The protein below binds the small molecule below.
Small molecule (SMILES): CC(=O)N[C@H]1[C@H](O[C@H]2[C@H](O)[C@@H](NC(C)=O)CO[C@@H]2CO)O[C@H](CO)[C@@H](O)[C@@H]1O

Sequence of chain 31.T:
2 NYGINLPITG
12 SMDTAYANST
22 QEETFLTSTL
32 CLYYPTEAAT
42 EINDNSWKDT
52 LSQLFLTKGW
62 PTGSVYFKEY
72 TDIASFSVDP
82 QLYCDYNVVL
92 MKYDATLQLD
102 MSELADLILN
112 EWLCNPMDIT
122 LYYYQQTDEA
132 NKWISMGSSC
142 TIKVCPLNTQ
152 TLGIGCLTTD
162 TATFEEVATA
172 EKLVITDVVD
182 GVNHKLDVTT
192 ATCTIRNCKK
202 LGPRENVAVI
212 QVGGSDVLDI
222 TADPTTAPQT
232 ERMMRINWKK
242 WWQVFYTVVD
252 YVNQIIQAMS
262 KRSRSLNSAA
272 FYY

Binding-site contacts:
Ligand atom C3 contacts residue ASN19 of chain 31.T at 4.1 Å.
Ligand atom C8 contacts residue ASN19 of chain 31.T at 4.3 Å.
Ligand atom O5 contacts residue ASN19 of chain 31.T at 2.8 Å (h-bond).
Ligand atom C7 contacts residue ASN19 of chain 31.T at 3.6 Å.
Ligand atom N2 contacts residue ASN19 of chain 31.T at 3.1 Å (h-bond).
Ligand atom C1 contacts residue ASN19 of chain 31.T at 1.7 Å.
Ligand atom O7 contacts residue ASN19 of chain 31.T at 4.1 Å.
Ligand atom C5 contacts residue ASN19 of chain 31.T at 3.8 Å.
Ligand atom C2 contacts residue ASN19 of chain 31.T at 3.0 Å.